Binding-site contacts:
Ligand atom O contacts residue ALA111 of chain 2.B at 3.3 Å.
Ligand atom C contacts residue ALA111 of chain 2.B at 3.4 Å (hydrophobic).
Ligand atom N contacts residue LYS86 of chain 2.B at 3.4 Å.
Ligand atom CA contacts residue ALA111 of chain 2.B at 3.7 Å (hydrophobic).
Ligand atom C contacts residue PLP1 of chain 2.H at 3.8 Å.
Ligand atom OXT contacts residue HIS114 of chain 2.B at 3.4 Å.
Ligand atom CA contacts residue LYS86 of chain 2.B at 3.7 Å.
Ligand atom OXT contacts residue GLY110 of chain 2.B at 2.8 Å (h-bond).
Ligand atom O contacts residue HIS114 of chain 2.B at 2.8 Å (h-bond).
Ligand atom OXT contacts residue GLN113 of chain 2.B at 4.3 Å.
Ligand atom N contacts residue GLY302 of chain 2.B at 3.6 Å.
Ligand atom OXT contacts residue ALA111 of chain 2.B at 3.6 Å.
Ligand atom CA contacts residue IDM1 of chain 2.J at 2.5 Å.
Ligand atom C contacts residue LYS86 of chain 2.B at 4.3 Å.
Ligand atom CA contacts residue GLY302 of chain 2.B at 4.0 Å.
Ligand atom CB contacts residue IDM1 of chain 2.J at 1.5 Å.
Ligand atom CB contacts residue LEU165 of chain 2.B at 3.7 Å (hydrophobic).
Ligand atom C contacts residue GLY112 of chain 2.B at 3.7 Å.
Ligand atom N contacts residue PLP1 of chain 2.H at 1.4 Å.
Ligand atom C contacts residue GLY110 of chain 2.B at 3.6 Å.
Ligand atom OXT contacts residue THR109 of chain 2.B at 2.6 Å (h-bond).
Ligand atom O contacts residue GLN113 of chain 2.B at 2.8 Å (h-bond).
Ligand atom CB contacts residue LYS86 of chain 2.B at 4.1 Å.
Ligand atom N contacts residue IDM1 of chain 2.J at 3.3 Å (h-bond).
Ligand atom O contacts residue THR109 of chain 2.B at 3.6 Å (h-bond).
Ligand atom O contacts residue GLY112 of chain 2.B at 3.2 Å (h-bond).
Ligand atom OXT contacts residue GLU108 of chain 2.B at 4.3 Å.
Ligand atom C contacts residue THR109 of chain 2.B at 3.4 Å.
Ligand atom C contacts residue IDM1 of chain 2.J at 3.5 Å.
Ligand atom C contacts residue HIS114 of chain 2.B at 3.5 Å.
Ligand atom N contacts residue ALA111 of chain 2.B at 3.5 Å.
Ligand atom CA contacts residue PLP1 of chain 2.H at 2.5 Å.
Ligand atom CB contacts residue PLP1 of chain 2.H at 3.1 Å.
Ligand atom OXT contacts residue GLY112 of chain 2.B at 3.8 Å.
Ligand atom CB contacts residue GLY110 of chain 2.B at 4.1 Å.
Ligand atom OXT contacts residue IDM1 of chain 2.J at 3.1 Å.
Ligand atom O contacts residue PLP1 of chain 2.H at 3.5 Å (h-bond).
Ligand atom C contacts residue GLN113 of chain 2.B at 3.8 Å.
Ligand atom CA contacts residue GLY110 of chain 2.B at 4.2 Å.
Ligand atom CB contacts residue GLY302 of chain 2.B at 4.0 Å.

Sequence of chain 2.B:
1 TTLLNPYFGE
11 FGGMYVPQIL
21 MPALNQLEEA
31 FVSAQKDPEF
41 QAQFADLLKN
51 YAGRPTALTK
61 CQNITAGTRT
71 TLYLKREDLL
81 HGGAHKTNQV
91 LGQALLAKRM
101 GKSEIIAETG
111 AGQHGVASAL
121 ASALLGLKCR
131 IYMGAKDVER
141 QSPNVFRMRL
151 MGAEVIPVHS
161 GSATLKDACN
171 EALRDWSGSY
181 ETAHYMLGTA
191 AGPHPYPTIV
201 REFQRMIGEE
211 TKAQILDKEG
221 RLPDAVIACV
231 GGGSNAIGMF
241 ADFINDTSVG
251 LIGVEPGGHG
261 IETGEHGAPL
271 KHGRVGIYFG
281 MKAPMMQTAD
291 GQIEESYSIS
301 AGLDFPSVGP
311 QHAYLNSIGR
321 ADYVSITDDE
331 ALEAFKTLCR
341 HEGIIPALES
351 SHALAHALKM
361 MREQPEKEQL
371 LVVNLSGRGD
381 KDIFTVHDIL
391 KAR

This protein binds this small molecule.
Small molecule (SMILES): [H]/N=C(\CO)C(=O)O